Sequence of chain 1.B:
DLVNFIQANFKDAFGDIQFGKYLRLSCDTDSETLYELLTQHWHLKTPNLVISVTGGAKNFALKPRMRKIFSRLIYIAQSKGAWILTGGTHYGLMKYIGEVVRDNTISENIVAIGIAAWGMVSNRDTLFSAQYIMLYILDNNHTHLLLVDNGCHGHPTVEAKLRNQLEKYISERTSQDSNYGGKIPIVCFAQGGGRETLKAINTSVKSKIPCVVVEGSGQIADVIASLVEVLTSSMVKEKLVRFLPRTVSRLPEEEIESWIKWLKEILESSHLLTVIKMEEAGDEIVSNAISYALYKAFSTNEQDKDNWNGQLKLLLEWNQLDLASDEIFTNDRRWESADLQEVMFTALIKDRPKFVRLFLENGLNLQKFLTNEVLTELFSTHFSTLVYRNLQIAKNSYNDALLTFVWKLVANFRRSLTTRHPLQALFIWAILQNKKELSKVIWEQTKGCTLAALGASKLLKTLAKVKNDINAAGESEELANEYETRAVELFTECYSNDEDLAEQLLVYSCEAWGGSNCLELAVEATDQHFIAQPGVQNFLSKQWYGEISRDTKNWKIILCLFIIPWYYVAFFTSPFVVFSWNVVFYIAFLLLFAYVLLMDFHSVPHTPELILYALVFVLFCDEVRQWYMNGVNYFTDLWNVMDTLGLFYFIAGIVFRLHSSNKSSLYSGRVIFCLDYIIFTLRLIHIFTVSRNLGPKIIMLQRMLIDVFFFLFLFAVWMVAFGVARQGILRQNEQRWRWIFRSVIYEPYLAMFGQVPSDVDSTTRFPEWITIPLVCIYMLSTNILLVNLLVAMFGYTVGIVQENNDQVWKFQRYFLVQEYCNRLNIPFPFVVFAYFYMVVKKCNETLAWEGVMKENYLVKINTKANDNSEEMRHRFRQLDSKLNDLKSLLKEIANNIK

Sequence of chain 1.A:
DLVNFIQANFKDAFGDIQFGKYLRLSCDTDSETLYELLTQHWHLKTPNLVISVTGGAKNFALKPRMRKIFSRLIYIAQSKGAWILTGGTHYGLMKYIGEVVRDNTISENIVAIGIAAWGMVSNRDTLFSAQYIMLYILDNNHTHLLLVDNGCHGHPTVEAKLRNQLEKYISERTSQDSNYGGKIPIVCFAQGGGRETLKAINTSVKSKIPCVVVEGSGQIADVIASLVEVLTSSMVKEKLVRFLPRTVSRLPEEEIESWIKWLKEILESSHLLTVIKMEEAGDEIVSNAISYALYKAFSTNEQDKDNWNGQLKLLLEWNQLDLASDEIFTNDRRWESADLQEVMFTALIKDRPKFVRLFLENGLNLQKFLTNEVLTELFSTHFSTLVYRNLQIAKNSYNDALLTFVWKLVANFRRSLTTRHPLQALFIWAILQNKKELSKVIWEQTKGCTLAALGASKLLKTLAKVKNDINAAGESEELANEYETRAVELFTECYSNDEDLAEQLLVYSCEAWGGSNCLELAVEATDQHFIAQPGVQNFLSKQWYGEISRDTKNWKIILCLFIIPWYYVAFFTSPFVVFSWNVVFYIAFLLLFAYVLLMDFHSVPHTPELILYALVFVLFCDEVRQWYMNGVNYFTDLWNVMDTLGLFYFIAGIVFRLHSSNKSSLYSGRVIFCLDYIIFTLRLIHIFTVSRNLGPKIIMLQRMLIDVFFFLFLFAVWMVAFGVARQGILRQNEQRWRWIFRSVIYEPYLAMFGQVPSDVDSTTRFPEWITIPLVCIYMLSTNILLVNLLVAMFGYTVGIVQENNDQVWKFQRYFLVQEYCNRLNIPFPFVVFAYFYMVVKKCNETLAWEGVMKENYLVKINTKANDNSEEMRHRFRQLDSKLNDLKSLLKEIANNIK

Binding-site contacts:
Ligand atom O11 contacts residue ARG852 of chain 1.A at 3.0 Å (salt-bridge).
Ligand atom O11 contacts residue ASN853 of chain 1.A at 3.9 Å.
Ligand atom O3 contacts residue ARG852 of chain 1.A at 3.3 Å.
Ligand atom C1 contacts residue ARG852 of chain 1.A at 4.2 Å.
Ligand atom C1C contacts residue SER851 of chain 1.A at 3.8 Å.
Ligand atom P5 contacts residue SER680 of chain 1.A at 3.8 Å.
Ligand atom O1B contacts residue LEU854 of chain 1.A at 4.1 Å.
Ligand atom C8B contacts residue PHE873 of chain 1.B at 4.1 Å (hydrophobic).
Ligand atom O11 contacts residue SER851 of chain 1.A at 2.8 Å (h-bond).
Ligand atom O52 contacts residue SER680 of chain 1.A at 3.2 Å (h-bond).
Ligand atom C6B contacts residue PHE848 of chain 1.A at 3.9 Å (hydrophobic).
Ligand atom O1A contacts residue ILE697 of chain 1.A at 3.9 Å.
Ligand atom P5 contacts residue ARG689 of chain 1.A at 3.4 Å.
Ligand atom C4 contacts residue LYS606 of chain 1.B at 4.1 Å.
Ligand atom O53 contacts residue ARG689 of chain 1.A at 3.4 Å (salt-bridge).
Ligand atom O4 contacts residue LYS606 of chain 1.B at 3.7 Å.
Ligand atom O53 contacts residue LYS606 of chain 1.B at 3.4 Å (salt-bridge).
Ligand atom C2A contacts residue PHE736 of chain 1.A at 3.7 Å (hydrophobic).
Ligand atom C2 contacts residue ARG852 of chain 1.A at 3.7 Å.
Ligand atom C7B contacts residue ILE747 of chain 1.A at 4.2 Å (hydrophobic).
Ligand atom O5 contacts residue LYS606 of chain 1.B at 3.7 Å.
Ligand atom O13 contacts residue ASN693 of chain 1.A at 4.0 Å.
Ligand atom O41 contacts residue LYS606 of chain 1.B at 2.3 Å (salt-bridge).
Ligand atom P4 contacts residue LYS606 of chain 1.B at 3.5 Å.
Ligand atom O1 contacts residue ASN693 of chain 1.A at 3.9 Å.
Ligand atom C8A contacts residue PHE701 of chain 1.A at 3.8 Å (hydrophobic).
Ligand atom O42 contacts residue ARG852 of chain 1.A at 3.5 Å (salt-bridge).
Ligand atom C5A contacts residue SER740 of chain 1.A at 3.9 Å.
Ligand atom O52 contacts residue LYS606 of chain 1.B at 3.8 Å.
Ligand atom O51 contacts residue SER680 of chain 1.A at 3.2 Å (h-bond).
Ligand atom P4 contacts residue ARG852 of chain 1.A at 4.1 Å.
Ligand atom O51 contacts residue ARG999 of chain 1.A at 2.7 Å (salt-bridge).
Ligand atom O6 contacts residue TYR684 of chain 1.A at 4.1 Å.
Ligand atom O52 contacts residue ARG689 of chain 1.A at 2.3 Å (salt-bridge).
Ligand atom C3A contacts residue PHE736 of chain 1.A at 3.6 Å (hydrophobic).
Ligand atom C3 contacts residue ARG852 of chain 1.A at 3.6 Å.
Ligand atom P5 contacts residue LYS606 of chain 1.B at 3.8 Å.
Ligand atom C3A contacts residue PHE739 of chain 1.A at 4.2 Å (hydrophobic).
Ligand atom O1B contacts residue SER851 of chain 1.A at 3.6 Å.
Ligand atom O4 contacts residue ARG852 of chain 1.A at 3.8 Å.

A protein and the small-molecule ligand that binds it are described below.
Small molecule (SMILES): CCCCCCCC(=O)OC[C@H](COP(=O)(O)O[C@@H]1[C@H](O)[C@H](O)[C@@H](OP(=O)(O)O)[C@H](OP(=O)(O)O)[C@H]1O)OC(=O)CCCCCCC